Sequence of chain 1.C:
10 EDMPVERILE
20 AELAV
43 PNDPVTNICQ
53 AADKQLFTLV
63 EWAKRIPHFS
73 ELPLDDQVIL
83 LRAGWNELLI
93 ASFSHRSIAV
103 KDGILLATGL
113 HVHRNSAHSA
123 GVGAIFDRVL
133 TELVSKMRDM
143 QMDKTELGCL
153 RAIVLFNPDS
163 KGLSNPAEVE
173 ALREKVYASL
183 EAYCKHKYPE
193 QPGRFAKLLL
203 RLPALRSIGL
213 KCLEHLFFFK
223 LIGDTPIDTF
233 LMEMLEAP

This protein binds this small molecule.
Small molecule (SMILES): CC1=C(CC(=O)O)c2cc(F)ccc2/C1=C\c1ccc(C(C)C)cc1

Binding-site contacts:
Ligand atom C19 contacts residue LEU83 of chain 1.A at 3.8 Å (hydrophobic).
Ligand atom O25 contacts residue ARG84 of chain 1.A at 3.4 Å (salt-bridge).
Ligand atom C14 contacts residue ALA54 of chain 1.A at 3.6 Å (hydrophobic).
Ligand atom C06 contacts residue TRP87 of chain 1.A at 3.9 Å (hydrophobic).
Ligand atom C04 contacts residue TRP87 of chain 1.A at 3.5 Å (hydrophobic).
Ligand atom C20 contacts residue TRP87 of chain 1.A at 3.7 Å (hydrophobic).
Ligand atom C03 contacts residue TRP87 of chain 1.A at 3.9 Å (hydrophobic).
Ligand atom C16 contacts residue LEU91 of chain 1.A at 3.9 Å (hydrophobic).
Ligand atom O25 contacts residue LYS222 of chain 1.C at 3.3 Å.
Ligand atom C10 contacts residue LEU58 of chain 1.A at 3.9 Å (hydrophobic).
Ligand atom C20 contacts residue ILE229 of chain 1.C at 4.0 Å (hydrophobic).
Ligand atom C17 contacts residue LEU58 of chain 1.A at 4.0 Å (hydrophobic).
Ligand atom F21 contacts residue LEU233 of chain 1.C at 3.5 Å.
Ligand atom C07 contacts residue TRP87 of chain 1.A at 4.0 Å (hydrophobic).
Ligand atom C23 contacts residue ARG84 of chain 1.A at 3.3 Å.
Ligand atom C05 contacts residue TRP87 of chain 1.A at 3.5 Å (hydrophobic).
Ligand atom C20 contacts residue ARG84 of chain 1.A at 3.4 Å.
Ligand atom C15 contacts residue ALA54 of chain 1.A at 4.0 Å (hydrophobic).
Ligand atom O24 contacts residue TRP87 of chain 1.A at 3.2 Å (h-bond).
Ligand atom C01 contacts residue PHE221 of chain 1.C at 3.5 Å (hydrophobic).
Ligand atom C19 contacts residue TRP87 of chain 1.A at 3.7 Å (hydrophobic).
Ligand atom C16 contacts residue 7A41 of chain 1.F at 3.7 Å.
Ligand atom C16 contacts residue ALA54 of chain 1.A at 3.9 Å (hydrophobic).
Ligand atom C19 contacts residue ARG84 of chain 1.A at 3.9 Å.
Ligand atom C22 contacts residue ARG84 of chain 1.A at 3.4 Å.
Ligand atom C14 contacts residue GLN57 of chain 1.A at 4.0 Å.
Ligand atom C15 contacts residue LEU91 of chain 1.A at 3.9 Å (hydrophobic).
Ligand atom F21 contacts residue ARG84 of chain 1.A at 3.4 Å.
Ligand atom C01 contacts residue LEU218 of chain 1.C at 4.1 Å (hydrophobic).
Ligand atom C15 contacts residue GLN57 of chain 1.A at 3.6 Å.
Ligand atom C09 contacts residue VAL47 of chain 1.C at 4.1 Å (hydrophobic).
Ligand atom C12 contacts residue TRP87 of chain 1.A at 3.9 Å (hydrophobic).
Ligand atom F21 contacts residue LEU83 of chain 1.A at 3.3 Å.
Ligand atom C17 contacts residue TRP87 of chain 1.A at 3.7 Å (hydrophobic).
Ligand atom C15 contacts residue LEU58 of chain 1.A at 3.6 Å (hydrophobic).
Ligand atom O24 contacts residue ARG84 of chain 1.A at 3.4 Å (salt-bridge).
Ligand atom C18 contacts residue LEU58 of chain 1.A at 3.7 Å (hydrophobic).
Ligand atom C18 contacts residue TRP87 of chain 1.A at 3.7 Å (hydrophobic).
Ligand atom C13 contacts residue TRP87 of chain 1.A at 3.5 Å (hydrophobic).
Ligand atom C16 contacts residue GLN57 of chain 1.A at 4.1 Å.

Sequence of chain 1.A:
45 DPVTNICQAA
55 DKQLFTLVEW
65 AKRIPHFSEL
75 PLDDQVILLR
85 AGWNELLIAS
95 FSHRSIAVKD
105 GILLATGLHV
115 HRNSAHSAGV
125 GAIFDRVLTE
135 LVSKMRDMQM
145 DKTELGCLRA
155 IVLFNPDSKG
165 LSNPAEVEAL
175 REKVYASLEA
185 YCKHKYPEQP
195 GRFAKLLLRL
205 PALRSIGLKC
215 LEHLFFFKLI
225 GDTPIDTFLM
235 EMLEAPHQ